Binding-site contacts:
Ligand atom C4 contacts residue PHE44 of chain 1.A at 4.4 Å (hydrophobic).
Ligand atom C2 contacts residue PHE30 of chain 1.A at 4.4 Å (hydrophobic).
Ligand atom N contacts residue HIS97 of chain 1.A at 4.1 Å.
Ligand atom C1 contacts residue VAL67 of chain 1.A at 3.7 Å (hydrophobic).
Ligand atom C6 contacts residue PHE30 of chain 1.A at 4.2 Å (hydrophobic).
Ligand atom C6 contacts residue PHE44 of chain 1.A at 3.7 Å (hydrophobic).
Ligand atom O1 contacts residue PHE30 of chain 1.A at 3.4 Å.
Ligand atom C1 contacts residue PHE44 of chain 1.A at 4.1 Å (hydrophobic).
Ligand atom C4 contacts residue PHE29 of chain 1.A at 3.6 Å (hydrophobic).
Ligand atom C1 contacts residue HIS97 of chain 1.A at 4.5 Å.
Ligand atom C4 contacts residue HEM1 of chain 1.B at 4.2 Å.
Ligand atom N contacts residue VAL67 of chain 1.A at 3.7 Å.
Ligand atom C2 contacts residue PHE44 of chain 1.A at 3.6 Å (hydrophobic).
Ligand atom C3 contacts residue PHE44 of chain 1.A at 3.8 Å (hydrophobic).
Ligand atom C4 contacts residue VAL67 of chain 1.A at 3.9 Å (hydrophobic).
Ligand atom C3 contacts residue PHE30 of chain 1.A at 3.9 Å (hydrophobic).
Ligand atom C5 contacts residue HEM1 of chain 1.B at 3.1 Å.
Ligand atom C6 contacts residue HIS63 of chain 1.A at 3.5 Å.
Ligand atom C3 contacts residue PHE29 of chain 1.A at 4.0 Å (hydrophobic).
Ligand atom N contacts residue HEM1 of chain 1.B at 2.0 Å.
Ligand atom O1 contacts residue PHE46 of chain 1.A at 3.9 Å.
Ligand atom O1 contacts residue PHE44 of chain 1.A at 4.0 Å.
Ligand atom C2 contacts residue HEM1 of chain 1.B at 3.8 Å.
Ligand atom O2 contacts residue HIS63 of chain 1.A at 2.8 Å (h-bond).
Ligand atom C5 contacts residue VAL110 of chain 1.A at 4.1 Å (hydrophobic).
Ligand atom O1 contacts residue ALA64 of chain 1.A at 4.1 Å.
Ligand atom C3 contacts residue HEM1 of chain 1.B at 4.5 Å.
Ligand atom C1 contacts residue HEM1 of chain 1.B at 2.5 Å.
Ligand atom O2 contacts residue PHE44 of chain 1.A at 4.2 Å.
Ligand atom C3 contacts residue VAL67 of chain 1.A at 3.9 Å (hydrophobic).
Ligand atom O2 contacts residue HEM1 of chain 1.B at 3.3 Å.
Ligand atom O1 contacts residue HIS63 of chain 1.A at 3.1 Å.
Ligand atom C2 contacts residue VAL67 of chain 1.A at 3.9 Å (hydrophobic).
Ligand atom C4 contacts residue VAL110 of chain 1.A at 4.3 Å (hydrophobic).
Ligand atom C5 contacts residue VAL67 of chain 1.A at 3.8 Å (hydrophobic).
Ligand atom C6 contacts residue HEM1 of chain 1.B at 4.2 Å.

Sequence of chain 1.A:
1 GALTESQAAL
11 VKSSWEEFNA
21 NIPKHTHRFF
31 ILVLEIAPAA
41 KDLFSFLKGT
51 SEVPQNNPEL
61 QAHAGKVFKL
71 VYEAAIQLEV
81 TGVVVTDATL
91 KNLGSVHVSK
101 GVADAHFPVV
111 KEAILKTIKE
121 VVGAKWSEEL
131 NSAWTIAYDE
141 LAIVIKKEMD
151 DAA

The protein below binds the small molecule below.
Small molecule (SMILES): O=C(O)c1cccnc1